Binding-site contacts:
Ligand atom C5 contacts residue GLN892 of chain 1.A at 4.0 Å.
Ligand atom C6 contacts residue ALA710 of chain 1.B at 3.9 Å (hydrophobic).
Ligand atom O6 contacts residue ALA890 of chain 1.A at 4.0 Å.
Ligand atom C2 contacts residue ASN1071 of chain 1.B at 2.5 Å.
Ligand atom O3 contacts residue ALA703 of chain 1.B at 3.2 Å.
Ligand atom C3 contacts residue ALA703 of chain 1.B at 4.2 Å (hydrophobic).
Ligand atom C2 contacts residue GLN892 of chain 1.A at 4.3 Å.
Ligand atom C1 contacts residue GLN892 of chain 1.A at 4.3 Å.
Ligand atom C7 contacts residue ASN1071 of chain 1.B at 3.8 Å.
Ligand atom O6 contacts residue GLN892 of chain 1.A at 3.2 Å (h-bond).
Ligand atom C6 contacts residue GLU1069 of chain 1.B at 3.8 Å.
Ligand atom C5 contacts residue ASN1071 of chain 1.B at 3.7 Å.
Ligand atom C4 contacts residue ALA703 of chain 1.B at 4.3 Å (hydrophobic).
Ligand atom C1 contacts residue ASN1071 of chain 1.B at 1.4 Å.
Ligand atom O6 contacts residue GLU1069 of chain 1.B at 4.2 Å.
Ligand atom O7 contacts residue ASN1071 of chain 1.B at 4.4 Å.
Ligand atom C6 contacts residue GLN892 of chain 1.A at 3.4 Å.
Ligand atom O5 contacts residue GLN892 of chain 1.A at 3.5 Å (h-bond).
Ligand atom N2 contacts residue ASN1071 of chain 1.B at 2.8 Å (h-bond).
Ligand atom C4 contacts residue GLN892 of chain 1.A at 4.0 Å.
Ligand atom C4 contacts residue ASN1071 of chain 1.B at 4.3 Å.
Ligand atom O5 contacts residue ASN1071 of chain 1.B at 2.5 Å (h-bond).
Ligand atom C3 contacts residue ASN1071 of chain 1.B at 3.8 Å.
Ligand atom O7 contacts residue ALA703 of chain 1.B at 3.8 Å.

Sequence of chain 1.A:
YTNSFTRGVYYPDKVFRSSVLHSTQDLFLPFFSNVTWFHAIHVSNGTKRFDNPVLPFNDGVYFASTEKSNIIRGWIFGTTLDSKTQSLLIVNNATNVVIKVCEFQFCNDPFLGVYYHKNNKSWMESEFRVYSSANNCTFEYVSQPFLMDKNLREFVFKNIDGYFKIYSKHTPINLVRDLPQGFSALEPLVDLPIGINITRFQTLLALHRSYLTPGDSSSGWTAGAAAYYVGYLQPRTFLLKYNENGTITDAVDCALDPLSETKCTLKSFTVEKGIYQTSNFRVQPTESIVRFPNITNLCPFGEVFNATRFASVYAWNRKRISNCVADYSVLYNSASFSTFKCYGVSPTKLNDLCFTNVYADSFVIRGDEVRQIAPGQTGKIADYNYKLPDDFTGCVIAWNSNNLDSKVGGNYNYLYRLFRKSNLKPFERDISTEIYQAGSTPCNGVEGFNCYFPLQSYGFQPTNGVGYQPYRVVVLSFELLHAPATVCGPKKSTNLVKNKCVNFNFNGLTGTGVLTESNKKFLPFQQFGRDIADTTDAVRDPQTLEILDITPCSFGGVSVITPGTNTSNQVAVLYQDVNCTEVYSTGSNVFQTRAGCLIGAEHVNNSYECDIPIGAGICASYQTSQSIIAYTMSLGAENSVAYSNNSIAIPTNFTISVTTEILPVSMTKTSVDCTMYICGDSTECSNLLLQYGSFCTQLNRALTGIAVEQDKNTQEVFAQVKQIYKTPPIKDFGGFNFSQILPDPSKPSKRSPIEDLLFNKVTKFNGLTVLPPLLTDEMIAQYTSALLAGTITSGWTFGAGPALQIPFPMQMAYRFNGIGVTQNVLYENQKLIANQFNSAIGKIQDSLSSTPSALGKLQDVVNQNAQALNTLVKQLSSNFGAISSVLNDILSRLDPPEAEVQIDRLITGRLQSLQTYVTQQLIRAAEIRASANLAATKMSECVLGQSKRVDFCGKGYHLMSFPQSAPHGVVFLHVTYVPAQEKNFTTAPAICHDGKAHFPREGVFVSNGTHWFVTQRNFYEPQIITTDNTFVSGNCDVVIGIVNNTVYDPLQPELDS

Sequence of chain 1.B:
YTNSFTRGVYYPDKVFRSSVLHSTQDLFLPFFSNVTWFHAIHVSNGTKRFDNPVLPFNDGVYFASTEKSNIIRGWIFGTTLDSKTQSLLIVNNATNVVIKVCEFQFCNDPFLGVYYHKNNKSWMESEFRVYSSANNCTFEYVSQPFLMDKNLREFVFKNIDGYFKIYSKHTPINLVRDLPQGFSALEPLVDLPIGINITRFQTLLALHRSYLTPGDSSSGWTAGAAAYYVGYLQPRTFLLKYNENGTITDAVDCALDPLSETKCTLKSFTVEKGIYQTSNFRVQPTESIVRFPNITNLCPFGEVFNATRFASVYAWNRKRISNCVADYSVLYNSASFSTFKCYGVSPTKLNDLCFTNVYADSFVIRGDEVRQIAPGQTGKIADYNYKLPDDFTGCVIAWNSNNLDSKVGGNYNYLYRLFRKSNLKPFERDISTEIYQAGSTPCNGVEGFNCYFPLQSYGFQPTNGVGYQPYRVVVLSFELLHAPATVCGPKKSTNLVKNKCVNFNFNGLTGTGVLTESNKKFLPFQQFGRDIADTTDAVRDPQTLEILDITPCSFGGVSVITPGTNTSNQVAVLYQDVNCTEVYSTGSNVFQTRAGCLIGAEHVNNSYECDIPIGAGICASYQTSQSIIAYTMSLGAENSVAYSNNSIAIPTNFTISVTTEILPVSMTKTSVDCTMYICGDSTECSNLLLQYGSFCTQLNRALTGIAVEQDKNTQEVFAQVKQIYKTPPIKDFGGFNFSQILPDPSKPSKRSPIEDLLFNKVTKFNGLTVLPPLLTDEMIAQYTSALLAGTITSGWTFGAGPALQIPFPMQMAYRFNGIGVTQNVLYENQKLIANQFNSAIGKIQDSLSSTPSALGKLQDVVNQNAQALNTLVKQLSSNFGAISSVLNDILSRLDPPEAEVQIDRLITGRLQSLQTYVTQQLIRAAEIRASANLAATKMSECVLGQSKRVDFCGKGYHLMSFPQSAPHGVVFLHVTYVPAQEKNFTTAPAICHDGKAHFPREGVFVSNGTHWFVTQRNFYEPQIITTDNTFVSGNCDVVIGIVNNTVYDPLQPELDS

The protein below binds the small molecule below.
Small molecule (SMILES): CC(=O)N[C@@H]1[C@@H](O)[C@H](O)[C@@H](CO)O[C@H]1O